The small molecule below binds the protein below.
Small molecule (SMILES): CSCC[C@H](N)C(O)(O)c1nccs1

Sequence of chain 1.A:
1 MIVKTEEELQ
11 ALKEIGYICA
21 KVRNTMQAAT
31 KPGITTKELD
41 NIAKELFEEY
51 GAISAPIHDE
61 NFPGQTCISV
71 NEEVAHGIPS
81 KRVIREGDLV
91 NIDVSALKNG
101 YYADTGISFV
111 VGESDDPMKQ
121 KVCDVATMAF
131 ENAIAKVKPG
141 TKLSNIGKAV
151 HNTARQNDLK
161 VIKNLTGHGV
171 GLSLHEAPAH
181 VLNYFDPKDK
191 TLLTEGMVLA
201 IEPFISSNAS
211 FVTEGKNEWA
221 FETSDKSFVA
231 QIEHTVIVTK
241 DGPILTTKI

Binding-site contacts:
Ligand atom O15 contacts residue CO1 of chain 1.B at 1.8 Å.
Ligand atom O15 contacts residue GLU202 of chain 1.A at 3.3 Å (salt-bridge).
Ligand atom C2 contacts residue CO1 of chain 1.B at 3.5 Å.
Ligand atom O4 contacts residue CO1 of chain 1.C at 2.1 Å.
Ligand atom O15 contacts residue HIS175 of chain 1.A at 3.0 Å (h-bond).
Ligand atom O4 contacts residue ASP104 of chain 1.A at 3.4 Å (salt-bridge).
Ligand atom N6 contacts residue GLU202 of chain 1.A at 3.6 Å (salt-bridge).
Ligand atom C10 contacts residue CO1 of chain 1.D at 3.6 Å.
Ligand atom C2 contacts residue CO1 of chain 1.C at 3.0 Å.
Ligand atom O4 contacts residue GLU202 of chain 1.A at 2.6 Å (salt-bridge).
Ligand atom O15 contacts residue HIS168 of chain 1.A at 3.2 Å (h-bond).
Ligand atom N1 contacts residue CO1 of chain 1.B at 3.5 Å.
Ligand atom O4 contacts residue ASP93 of chain 1.A at 3.1 Å (salt-bridge).
Ligand atom O4 contacts residue GLU233 of chain 1.A at 3.0 Å (salt-bridge).
Ligand atom C2 contacts residue ASP93 of chain 1.A at 3.6 Å.
Ligand atom C8 contacts residue HIS76 of chain 1.A at 3.8 Å.
Ligand atom S9 contacts residue GLU202 of chain 1.A at 3.6 Å (salt-bridge).
Ligand atom N1 contacts residue CO1 of chain 1.C at 2.2 Å.
Ligand atom C7 contacts residue CO1 of chain 1.D at 3.3 Å.
Ligand atom C5 contacts residue CO1 of chain 1.B at 3.3 Å.
Ligand atom O15 contacts residue ASP104 of chain 1.A at 3.3 Å (salt-bridge).
Ligand atom S9 contacts residue HIS76 of chain 1.A at 3.8 Å.
Ligand atom C3 contacts residue CO1 of chain 1.B at 2.3 Å.
Ligand atom S9 contacts residue ASP93 of chain 1.A at 3.6 Å.
Ligand atom C2 contacts residue CO1 of chain 1.D at 3.8 Å.
Ligand atom N1 contacts residue ASP104 of chain 1.A at 3.2 Å (salt-bridge).
Ligand atom N6 contacts residue CO1 of chain 1.D at 2.2 Å.
Ligand atom C5 contacts residue CO1 of chain 1.D at 2.8 Å.
Ligand atom C3 contacts residue GLU202 of chain 1.A at 3.5 Å.
Ligand atom N6 contacts residue CO1 of chain 1.B at 3.6 Å.
Ligand atom O4 contacts residue CO1 of chain 1.B at 1.9 Å.
Ligand atom C3 contacts residue ASP93 of chain 1.A at 3.8 Å.
Ligand atom C13 contacts residue HIS76 of chain 1.A at 3.3 Å.
Ligand atom C3 contacts residue CO1 of chain 1.D at 2.9 Å.
Ligand atom C5 contacts residue GLU202 of chain 1.A at 3.2 Å.
Ligand atom C8 contacts residue PHE204 of chain 1.A at 3.7 Å (hydrophobic).
Ligand atom C3 contacts residue CO1 of chain 1.C at 3.0 Å.
Ligand atom O15 contacts residue CO1 of chain 1.C at 3.8 Å.
Ligand atom O15 contacts residue CO1 of chain 1.D at 2.0 Å.
Ligand atom N1 contacts residue ASP93 of chain 1.A at 3.1 Å (salt-bridge).